Binding-site contacts:
Ligand atom C5 contacts residue VAL31 of chain 45.D at 4.2 Å (hydrophobic).
Ligand atom O7 contacts residue ASN69 of chain 45.D at 3.8 Å.
Ligand atom O1 contacts residue VAL31 of chain 45.D at 3.4 Å (h-bond).
Ligand atom O1 contacts residue MET33 of chain 45.D at 3.9 Å.
Ligand atom C1 contacts residue VAL31 of chain 45.D at 4.3 Å (hydrophobic).
Ligand atom O3 contacts residue VAL31 of chain 45.D at 3.6 Å.
Ligand atom C2 contacts residue VAL31 of chain 45.D at 4.0 Å (hydrophobic).
Ligand atom C7 contacts residue SER70 of chain 45.D at 4.4 Å.
Ligand atom O3 contacts residue NAG1 of chain 45.X at 2.6 Å (h-bond).
Ligand atom C2 contacts residue ASN69 of chain 45.D at 4.2 Å.
Ligand atom C6 contacts residue NAG1 of chain 45.X at 4.3 Å.
Ligand atom C8 contacts residue SER70 of chain 45.D at 3.7 Å.
Ligand atom O1 contacts residue ASN69 of chain 45.D at 2.1 Å (h-bond).
Ligand atom N2 contacts residue VAL31 of chain 45.D at 4.0 Å.
Ligand atom O4 contacts residue VAL31 of chain 45.D at 3.3 Å.
Ligand atom C3 contacts residue NAG1 of chain 45.X at 3.7 Å.
Ligand atom C3 contacts residue VAL31 of chain 45.D at 3.0 Å (hydrophobic).
Ligand atom C4 contacts residue NAG1 of chain 45.X at 3.2 Å.
Ligand atom O6 contacts residue NAG1 of chain 45.X at 3.0 Å.
Ligand atom C5 contacts residue ASN69 of chain 45.D at 3.7 Å.
Ligand atom O5 contacts residue MET33 of chain 45.D at 4.2 Å.
Ligand atom O5 contacts residue ASN69 of chain 45.D at 2.8 Å (h-bond).
Ligand atom C7 contacts residue ASN69 of chain 45.D at 3.8 Å.
Ligand atom C4 contacts residue VAL31 of chain 45.D at 3.8 Å (hydrophobic).
Ligand atom C6 contacts residue MET33 of chain 45.D at 3.5 Å (hydrophobic).
Ligand atom C1 contacts residue ASN69 of chain 45.D at 2.7 Å.
Ligand atom C8 contacts residue ARG57 of chain 45.D at 4.2 Å.
Ligand atom C5 contacts residue MET33 of chain 45.D at 3.7 Å (hydrophobic).
Ligand atom N2 contacts residue ASN69 of chain 45.D at 4.3 Å.
Ligand atom C8 contacts residue ASN69 of chain 45.D at 3.4 Å.
Ligand atom O1 contacts residue SER70 of chain 45.D at 4.2 Å.
Ligand atom C5 contacts residue NAG1 of chain 45.X at 4.4 Å.
Ligand atom C6 contacts residue ASN69 of chain 45.D at 4.4 Å.
Ligand atom O4 contacts residue NAG1 of chain 45.X at 3.0 Å.
Ligand atom C6 contacts residue LEU24 of chain 45.D at 4.5 Å (hydrophobic).

Sequence of chain 45.D:
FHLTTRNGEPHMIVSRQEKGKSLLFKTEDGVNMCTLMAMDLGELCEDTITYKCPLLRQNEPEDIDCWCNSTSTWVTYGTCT

A small-molecule ligand and the protein it binds are described below.
Small molecule (SMILES): CC(=O)N[C@@H]1[C@@H](O)[C@H](O)[C@@H](CO)O[C@H]1O